A small-molecule ligand and the protein it binds are described below.
Small molecule (SMILES): CC(=O)N[C@@H]1[C@@H](O)[C@H](O)[C@@H](CO)O[C@H]1O

Binding-site contacts:
Ligand atom C2 contacts residue ASN324 of chain 1.C at 2.5 Å.
Ligand atom O7 contacts residue ASN324 of chain 1.C at 4.4 Å.
Ligand atom C5 contacts residue ASN324 of chain 1.C at 3.7 Å.
Ligand atom C8 contacts residue PHE322 of chain 1.C at 4.3 Å (hydrophobic).
Ligand atom O5 contacts residue ASN324 of chain 1.C at 2.4 Å (h-bond).
Ligand atom C1 contacts residue ASN324 of chain 1.C at 1.4 Å.
Ligand atom C7 contacts residue ASN324 of chain 1.C at 3.9 Å.
Ligand atom C8 contacts residue ASN324 of chain 1.C at 4.1 Å.
Ligand atom C4 contacts residue ASN324 of chain 1.C at 4.2 Å.
Ligand atom N2 contacts residue ASN324 of chain 1.C at 2.9 Å (h-bond).
Ligand atom C3 contacts residue ASN324 of chain 1.C at 3.8 Å.

Sequence of chain 1.C:
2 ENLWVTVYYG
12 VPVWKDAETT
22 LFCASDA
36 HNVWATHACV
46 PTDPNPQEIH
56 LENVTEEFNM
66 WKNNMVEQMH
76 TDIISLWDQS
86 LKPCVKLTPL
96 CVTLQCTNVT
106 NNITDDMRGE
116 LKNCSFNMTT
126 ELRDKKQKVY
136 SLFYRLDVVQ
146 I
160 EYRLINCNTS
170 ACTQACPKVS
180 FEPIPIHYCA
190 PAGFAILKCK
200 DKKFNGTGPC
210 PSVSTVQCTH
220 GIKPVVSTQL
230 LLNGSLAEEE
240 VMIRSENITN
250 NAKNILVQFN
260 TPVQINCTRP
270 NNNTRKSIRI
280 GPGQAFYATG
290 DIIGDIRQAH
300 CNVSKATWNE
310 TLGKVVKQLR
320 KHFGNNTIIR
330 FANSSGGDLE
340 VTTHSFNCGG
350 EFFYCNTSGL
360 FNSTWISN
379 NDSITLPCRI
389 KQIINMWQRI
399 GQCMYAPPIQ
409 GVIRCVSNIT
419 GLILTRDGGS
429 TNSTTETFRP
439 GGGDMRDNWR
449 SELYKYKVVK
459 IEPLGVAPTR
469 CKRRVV